Binding-site contacts:
Ligand atom C5 contacts residue ASN11 of chain 1.A at 3.2 Å.
Ligand atom C7 contacts residue VAL35 of chain 1.A at 4.2 Å (hydrophobic).
Ligand atom C8 contacts residue PHE10 of chain 1.A at 4.1 Å (hydrophobic).
Ligand atom C6 contacts residue ASN11 of chain 1.A at 3.3 Å.
Ligand atom O7 contacts residue LEU36 of chain 1.A at 3.7 Å.
Ligand atom C8 contacts residue ASN11 of chain 1.A at 3.8 Å.
Ligand atom N2 contacts residue VAL35 of chain 1.A at 4.5 Å.
Ligand atom O3 contacts residue VAL35 of chain 1.A at 3.9 Å.
Ligand atom O7 contacts residue VAL35 of chain 1.A at 3.5 Å (h-bond).
Ligand atom C8 contacts residue GLY7 of chain 1.A at 4.0 Å.
Ligand atom C1 contacts residue ASN11 of chain 1.A at 1.4 Å.
Ligand atom N2 contacts residue ASN11 of chain 1.A at 3.5 Å (h-bond).
Ligand atom C3 contacts residue ASN11 of chain 1.A at 3.5 Å.
Ligand atom O5 contacts residue ASN11 of chain 1.A at 2.5 Å (h-bond).
Ligand atom O7 contacts residue PHE42 of chain 1.A at 3.8 Å.
Ligand atom C7 contacts residue ASN11 of chain 1.A at 4.1 Å.
Ligand atom C4 contacts residue ASN11 of chain 1.A at 3.4 Å.
Ligand atom C2 contacts residue ASN11 of chain 1.A at 2.5 Å.

This protein binds this small molecule.
Small molecule (SMILES): CC(=O)N[C@@H]1[C@@H](O)[C@H](O)[C@@H](CO)O[C@H]1O

Sequence of chain 1.A:
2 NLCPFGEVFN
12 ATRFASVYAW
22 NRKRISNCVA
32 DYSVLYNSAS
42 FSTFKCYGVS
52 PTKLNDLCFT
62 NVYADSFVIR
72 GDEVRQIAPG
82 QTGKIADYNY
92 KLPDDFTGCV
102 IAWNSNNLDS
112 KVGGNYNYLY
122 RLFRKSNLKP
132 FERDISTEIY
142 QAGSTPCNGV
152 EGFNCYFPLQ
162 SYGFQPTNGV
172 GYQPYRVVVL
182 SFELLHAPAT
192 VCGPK